Sequence of chain 1.A:
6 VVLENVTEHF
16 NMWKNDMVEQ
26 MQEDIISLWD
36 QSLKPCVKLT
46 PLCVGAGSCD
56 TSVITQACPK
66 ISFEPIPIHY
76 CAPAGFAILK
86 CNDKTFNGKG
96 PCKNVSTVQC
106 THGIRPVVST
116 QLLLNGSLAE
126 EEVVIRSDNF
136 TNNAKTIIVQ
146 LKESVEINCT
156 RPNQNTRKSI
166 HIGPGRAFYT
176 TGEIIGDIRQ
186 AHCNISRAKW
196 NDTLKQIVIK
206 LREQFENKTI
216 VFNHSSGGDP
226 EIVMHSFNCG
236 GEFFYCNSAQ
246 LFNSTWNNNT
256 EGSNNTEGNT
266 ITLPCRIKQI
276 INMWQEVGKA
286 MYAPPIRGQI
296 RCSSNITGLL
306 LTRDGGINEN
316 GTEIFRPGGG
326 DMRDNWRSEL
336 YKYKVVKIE

This small molecule binds to this protein.
Small molecule (SMILES): CC(=O)N[C@@H]1[C@@H](O)[C@H](O)[C@@H](CO)O[C@H]1O

Binding-site contacts:
Ligand atom C4 contacts residue ASN218 of chain 1.A at 4.3 Å.
Ligand atom C8 contacts residue ASN218 of chain 1.A at 3.9 Å.
Ligand atom N2 contacts residue ASN218 of chain 1.A at 2.8 Å (h-bond).
Ligand atom C8 contacts residue ASN248 of chain 1.A at 3.5 Å.
Ligand atom C5 contacts residue ASN218 of chain 1.A at 3.7 Å.
Ligand atom C7 contacts residue ASN218 of chain 1.A at 3.7 Å.
Ligand atom O5 contacts residue ASN218 of chain 1.A at 2.4 Å (h-bond).
Ligand atom C6 contacts residue ARG321 of chain 1.A at 4.0 Å.
Ligand atom C1 contacts residue ASN218 of chain 1.A at 1.4 Å.
Ligand atom O6 contacts residue ARG321 of chain 1.A at 4.0 Å.
Ligand atom N2 contacts residue HIS219 of chain 1.A at 3.5 Å (h-bond).
Ligand atom C5 contacts residue ARG321 of chain 1.A at 3.6 Å.
Ligand atom C2 contacts residue ASN218 of chain 1.A at 2.5 Å.
Ligand atom C3 contacts residue ASN218 of chain 1.A at 3.8 Å.
Ligand atom C1 contacts residue ARG321 of chain 1.A at 3.7 Å.
Ligand atom C7 contacts residue HIS219 of chain 1.A at 4.2 Å.
Ligand atom O5 contacts residue ARG321 of chain 1.A at 3.5 Å (salt-bridge).